A small-molecule ligand and the protein it binds are described below.
Small molecule (SMILES): CCN(CC)c1cccc(NC(C)=O)c1

Sequence of chain 1.B:
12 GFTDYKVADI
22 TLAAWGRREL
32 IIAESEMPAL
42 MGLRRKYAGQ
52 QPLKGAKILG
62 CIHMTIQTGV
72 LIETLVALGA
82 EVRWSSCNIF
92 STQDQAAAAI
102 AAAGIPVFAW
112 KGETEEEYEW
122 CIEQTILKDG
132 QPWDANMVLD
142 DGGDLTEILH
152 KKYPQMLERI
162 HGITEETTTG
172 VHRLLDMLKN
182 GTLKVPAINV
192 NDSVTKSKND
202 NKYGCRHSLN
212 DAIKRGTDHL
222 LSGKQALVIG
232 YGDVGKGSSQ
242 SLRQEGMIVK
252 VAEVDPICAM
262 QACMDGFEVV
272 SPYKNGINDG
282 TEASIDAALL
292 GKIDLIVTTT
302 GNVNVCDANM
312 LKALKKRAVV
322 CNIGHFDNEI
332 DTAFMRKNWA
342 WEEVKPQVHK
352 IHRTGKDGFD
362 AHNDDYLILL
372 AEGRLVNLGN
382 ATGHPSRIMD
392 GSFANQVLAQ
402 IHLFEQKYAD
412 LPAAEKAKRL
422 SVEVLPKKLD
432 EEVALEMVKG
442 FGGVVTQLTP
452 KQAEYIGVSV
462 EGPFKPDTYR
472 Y

Binding-site contacts:
Ligand atom C02 contacts residue TYR48 of chain 1.B at 4.0 Å (hydrophobic).
Ligand atom C10 contacts residue LEU426 of chain 1.B at 4.3 Å (hydrophobic).
Ligand atom C06 contacts residue HIS403 of chain 1.B at 3.8 Å.
Ligand atom C10 contacts residue PRO427 of chain 1.B at 3.6 Å (hydrophobic).
Ligand atom N11 contacts residue PRO427 of chain 1.B at 3.3 Å.
Ligand atom C12 contacts residue HIS403 of chain 1.B at 3.6 Å.
Ligand atom C09 contacts residue PRO427 of chain 1.B at 3.9 Å (hydrophobic).
Ligand atom C08 contacts residue LEU430 of chain 1.B at 3.7 Å (hydrophobic).
Ligand atom C02 contacts residue LEU399 of chain 1.B at 4.2 Å (hydrophobic).
Ligand atom O13 contacts residue HIS403 of chain 1.B at 3.7 Å.
Ligand atom C08 contacts residue ALA400 of chain 1.B at 4.2 Å (hydrophobic).
Ligand atom C08 contacts residue HIS403 of chain 1.B at 3.2 Å.
Ligand atom C09 contacts residue LEU399 of chain 1.B at 4.4 Å (hydrophobic).
Ligand atom C01 contacts residue ILE402 of chain 1.B at 3.5 Å (hydrophobic).
Ligand atom O13 contacts residue PRO427 of chain 1.B at 3.9 Å.
Ligand atom C08 contacts residue LEU426 of chain 1.B at 3.4 Å (hydrophobic).
Ligand atom C09 contacts residue LEU426 of chain 1.B at 3.2 Å (hydrophobic).
Ligand atom C15 contacts residue LEU430 of chain 1.B at 3.9 Å (hydrophobic).
Ligand atom N11 contacts residue HIS403 of chain 1.B at 3.5 Å (h-bond).
Ligand atom C08 contacts residue LEU399 of chain 1.B at 3.2 Å (hydrophobic).
Ligand atom C10 contacts residue LEU430 of chain 1.B at 4.2 Å (hydrophobic).
Ligand atom C06 contacts residue LEU430 of chain 1.B at 3.4 Å (hydrophobic).
Ligand atom C14 contacts residue HIS403 of chain 1.B at 4.2 Å.
Ligand atom C15 contacts residue PRO427 of chain 1.B at 4.3 Å (hydrophobic).
Ligand atom N03 contacts residue LEU430 of chain 1.B at 3.9 Å.
Ligand atom C05 contacts residue LEU430 of chain 1.B at 4.3 Å (hydrophobic).
Ligand atom C09 contacts residue HIS403 of chain 1.B at 3.4 Å.
Ligand atom C07 contacts residue LEU399 of chain 1.B at 3.3 Å (hydrophobic).
Ligand atom C09 contacts residue LEU430 of chain 1.B at 4.1 Å (hydrophobic).
Ligand atom C15 contacts residue HIS403 of chain 1.B at 3.3 Å.
Ligand atom C01 contacts residue TYR48 of chain 1.B at 3.7 Å (hydrophobic).
Ligand atom C07 contacts residue HIS403 of chain 1.B at 3.5 Å.
Ligand atom C14 contacts residue PRO427 of chain 1.B at 4.2 Å (hydrophobic).
Ligand atom C09 contacts residue ILE189 of chain 1.B at 4.3 Å (hydrophobic).
Ligand atom C10 contacts residue HIS403 of chain 1.B at 3.3 Å.
Ligand atom C07 contacts residue LEU430 of chain 1.B at 3.3 Å (hydrophobic).
Ligand atom C02 contacts residue LEU430 of chain 1.B at 4.0 Å (hydrophobic).
Ligand atom C12 contacts residue PRO427 of chain 1.B at 3.7 Å (hydrophobic).